Binding-site contacts:
Ligand atom O1 contacts residue PHE31 of chain 1.B at 3.4 Å.
Ligand atom NA2 contacts residue ALA6 of chain 1.B at 3.0 Å (h-bond).
Ligand atom O2 contacts residue ARG52 of chain 1.B at 3.8 Å.
Ligand atom C2 contacts residue ASP27 of chain 1.B at 3.8 Å.
Ligand atom C4 contacts residue PHE31 of chain 1.B at 3.8 Å (hydrophobic).
Ligand atom C16 contacts residue LEU54 of chain 1.B at 3.5 Å (hydrophobic).
Ligand atom O2 contacts residue ARG57 of chain 1.B at 3.2 Å (salt-bridge).
Ligand atom C8A contacts residue ASP27 of chain 1.B at 3.9 Å.
Ligand atom NA2 contacts residue ILE5 of chain 1.B at 3.6 Å.
Ligand atom C2 contacts residue ALA6 of chain 1.B at 3.5 Å (hydrophobic).
Ligand atom NA2 contacts residue THR113 of chain 1.B at 3.3 Å (h-bond).
Ligand atom N1 contacts residue PHE31 of chain 1.B at 3.8 Å.
Ligand atom N contacts residue LEU28 of chain 1.B at 3.7 Å.
Ligand atom NA2 contacts residue TRP30 of chain 1.B at 3.7 Å.
Ligand atom NA4 contacts residue TYR100 of chain 1.B at 3.2 Å (h-bond).
Ligand atom N3 contacts residue ALA7 of chain 1.B at 3.7 Å.
Ligand atom C2 contacts residue ALA7 of chain 1.B at 3.7 Å (hydrophobic).
Ligand atom C4A contacts residue PHE31 of chain 1.B at 3.7 Å (hydrophobic).
Ligand atom C16 contacts residue PHE31 of chain 1.B at 3.5 Å (hydrophobic).
Ligand atom NA4 contacts residue ILE5 of chain 1.B at 3.0 Å (h-bond).
Ligand atom N3 contacts residue ALA6 of chain 1.B at 3.1 Å.
Ligand atom C15 contacts residue PHE31 of chain 1.B at 3.7 Å (hydrophobic).
Ligand atom CM contacts residue ILE50 of chain 1.B at 3.6 Å (hydrophobic).
Ligand atom C7 contacts residue LEU28 of chain 1.B at 3.9 Å (hydrophobic).
Ligand atom N3 contacts residue ILE5 of chain 1.B at 3.4 Å.
Ligand atom C4 contacts residue ILE5 of chain 1.B at 3.6 Å (hydrophobic).
Ligand atom NA4 contacts residue ILE94 of chain 1.B at 2.7 Å (h-bond).
Ligand atom N8 contacts residue ASP27 of chain 1.B at 3.4 Å (salt-bridge).
Ligand atom N1 contacts residue ASP27 of chain 1.B at 3.3 Å (salt-bridge).
Ligand atom C4 contacts residue ALA6 of chain 1.B at 3.9 Å (hydrophobic).
Ligand atom C8A contacts residue PHE31 of chain 1.B at 3.7 Å (hydrophobic).
Ligand atom O2 contacts residue LYS32 of chain 1.B at 3.5 Å (salt-bridge).
Ligand atom N10 contacts residue ILE50 of chain 1.B at 3.8 Å.
Ligand atom O contacts residue ARG52 of chain 1.B at 2.8 Å (salt-bridge).
Ligand atom N3 contacts residue PHE31 of chain 1.B at 3.8 Å.
Ligand atom C14 contacts residue ILE50 of chain 1.B at 3.8 Å (hydrophobic).
Ligand atom NA2 contacts residue ASP27 of chain 1.B at 3.2 Å (salt-bridge).
Ligand atom O1 contacts residue ARG57 of chain 1.B at 3.1 Å (salt-bridge).
Ligand atom O1 contacts residue LYS32 of chain 1.B at 3.8 Å.
Ligand atom CT contacts residue ARG57 of chain 1.B at 3.9 Å.

Sequence of chain 1.B:
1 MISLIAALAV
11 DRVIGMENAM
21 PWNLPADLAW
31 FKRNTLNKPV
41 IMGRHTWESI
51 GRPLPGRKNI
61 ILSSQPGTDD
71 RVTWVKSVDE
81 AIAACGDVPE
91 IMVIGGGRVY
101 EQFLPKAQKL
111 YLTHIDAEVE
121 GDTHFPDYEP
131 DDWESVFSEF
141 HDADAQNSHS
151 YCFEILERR

This protein binds this small molecule.
Small molecule (SMILES): CN(Cc1cnc2nc(N)nc(N)c2n1)c1ccc(C(=O)N[C@@H](CCC(=O)O)C(=O)O)cc1